Binding-site contacts:
Ligand atom C2 contacts residue ASN326 of chain 1.B at 2.5 Å.
Ligand atom C8 contacts residue ASN326 of chain 1.B at 4.2 Å.
Ligand atom C4 contacts residue ASN326 of chain 1.B at 4.3 Å.
Ligand atom C7 contacts residue ASN326 of chain 1.B at 3.4 Å.
Ligand atom O5 contacts residue ASN326 of chain 1.B at 2.3 Å (h-bond).
Ligand atom C6 contacts residue THR328 of chain 1.B at 4.3 Å.
Ligand atom O7 contacts residue ASN326 of chain 1.B at 3.2 Å (h-bond).
Ligand atom C6 contacts residue TYR305 of chain 1.B at 3.9 Å (hydrophobic).
Ligand atom O6 contacts residue VAL353 of chain 1.B at 4.2 Å.
Ligand atom N2 contacts residue ASN326 of chain 1.B at 3.0 Å (h-bond).
Ligand atom C5 contacts residue ASN326 of chain 1.B at 3.7 Å.
Ligand atom C5 contacts residue THR328 of chain 1.B at 3.9 Å.
Ligand atom C3 contacts residue ASN326 of chain 1.B at 3.8 Å.
Ligand atom C1 contacts residue ASN326 of chain 1.B at 1.4 Å.

Sequence of chain 1.B:
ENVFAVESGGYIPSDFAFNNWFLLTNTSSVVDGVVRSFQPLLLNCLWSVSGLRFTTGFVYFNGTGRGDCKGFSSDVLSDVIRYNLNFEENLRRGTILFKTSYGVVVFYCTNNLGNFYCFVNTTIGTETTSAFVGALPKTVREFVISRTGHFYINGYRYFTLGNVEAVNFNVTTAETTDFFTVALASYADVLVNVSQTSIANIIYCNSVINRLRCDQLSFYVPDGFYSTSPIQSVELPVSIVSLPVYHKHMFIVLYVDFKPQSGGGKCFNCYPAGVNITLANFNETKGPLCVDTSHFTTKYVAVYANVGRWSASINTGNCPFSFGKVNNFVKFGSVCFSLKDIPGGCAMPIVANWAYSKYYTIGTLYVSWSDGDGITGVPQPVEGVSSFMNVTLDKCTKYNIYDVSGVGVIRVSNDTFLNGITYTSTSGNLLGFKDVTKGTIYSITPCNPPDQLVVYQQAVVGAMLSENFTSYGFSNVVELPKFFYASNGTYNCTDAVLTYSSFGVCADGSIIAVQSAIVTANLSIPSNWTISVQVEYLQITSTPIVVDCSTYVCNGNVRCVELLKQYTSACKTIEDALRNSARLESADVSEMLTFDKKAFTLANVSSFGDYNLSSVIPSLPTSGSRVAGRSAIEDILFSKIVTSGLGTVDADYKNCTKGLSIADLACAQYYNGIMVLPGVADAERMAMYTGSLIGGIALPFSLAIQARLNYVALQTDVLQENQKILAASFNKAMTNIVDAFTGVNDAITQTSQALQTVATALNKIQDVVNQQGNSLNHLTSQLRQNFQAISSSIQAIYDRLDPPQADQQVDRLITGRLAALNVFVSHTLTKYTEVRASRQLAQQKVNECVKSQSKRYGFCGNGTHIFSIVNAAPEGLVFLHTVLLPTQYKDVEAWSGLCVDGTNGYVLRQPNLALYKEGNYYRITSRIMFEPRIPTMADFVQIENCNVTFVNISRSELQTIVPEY

A small-molecule ligand and the protein it binds are described below.
Small molecule (SMILES): CC(=O)N[C@@H]1[C@@H](O)[C@H](O)[C@@H](CO)O[C@H]1O